Binding-site contacts:
Ligand atom C17 contacts residue TRP337 of chain 1.A at 3.5 Å (hydrophobic).
Ligand atom C12 contacts residue GLN385 of chain 1.A at 3.3 Å.
Ligand atom C6 contacts residue TRP337 of chain 1.A at 3.7 Å (hydrophobic).
Ligand atom C9 contacts residue HIS525 of chain 1.A at 4.0 Å.
Ligand atom C19 contacts residue DMS1 of chain 1.D at 3.5 Å.
Ligand atom N5 contacts residue ASP336 of chain 1.A at 3.5 Å (salt-bridge).
Ligand atom C17 contacts residue GLN385 of chain 1.A at 4.2 Å.
Ligand atom C16 contacts residue MET340 of chain 1.A at 4.0 Å (hydrophobic).
Ligand atom C4 contacts residue VAL499 of chain 1.A at 3.9 Å (hydrophobic).
Ligand atom C7 contacts residue PHE268 of chain 1.A at 4.1 Å (hydrophobic).
Ligand atom C13 contacts residue PHE382 of chain 1.A at 3.9 Å (hydrophobic).
Ligand atom C10 contacts residue HIS525 of chain 1.A at 3.5 Å.
Ligand atom O11 contacts residue TYR467 of chain 1.A at 3.8 Å.
Ligand atom S18 contacts residue ILE364 of chain 1.A at 3.8 Å.
Ligand atom O11 contacts residue TRP337 of chain 1.A at 3.8 Å.
Ligand atom C1 contacts residue ASP336 of chain 1.A at 3.3 Å.
Ligand atom C3 contacts residue LEU500 of chain 1.A at 3.8 Å (hydrophobic).
Ligand atom C4 contacts residue ASP336 of chain 1.A at 3.3 Å.
Ligand atom C7 contacts residue TYR467 of chain 1.A at 3.2 Å (hydrophobic).
Ligand atom N5 contacts residue TYR467 of chain 1.A at 3.1 Å (h-bond).
Ligand atom C4 contacts residue TYR384 of chain 1.A at 3.1 Å (hydrophobic).
Ligand atom C1 contacts residue TRP337 of chain 1.A at 3.8 Å (hydrophobic).
Ligand atom C8 contacts residue TYR467 of chain 1.A at 3.8 Å (hydrophobic).
Ligand atom C2 contacts residue ASP336 of chain 1.A at 3.7 Å.
Ligand atom C7 contacts residue ASP336 of chain 1.A at 3.1 Å.
Ligand atom C3 contacts residue ASP336 of chain 1.A at 3.8 Å.
Ligand atom C14 contacts residue GLN385 of chain 1.A at 4.1 Å.
Ligand atom N5 contacts residue TYR384 of chain 1.A at 3.2 Å (h-bond).
Ligand atom C6 contacts residue TYR467 of chain 1.A at 3.1 Å (hydrophobic).
Ligand atom C9 contacts residue PHE268 of chain 1.A at 3.4 Å (hydrophobic).
Ligand atom O11 contacts residue GLN385 of chain 1.A at 3.3 Å (h-bond).
Ligand atom C9 contacts residue TRP526 of chain 1.A at 3.9 Å (hydrophobic).
Ligand atom S18 contacts residue DMS1 of chain 1.D at 3.6 Å (h-bond).
Ligand atom C6 contacts residue ASP336 of chain 1.A at 3.3 Å.
Ligand atom C13 contacts residue GLN385 of chain 1.A at 3.3 Å.
Ligand atom C14 contacts residue PHE382 of chain 1.A at 4.0 Å (hydrophobic).
Ligand atom C3 contacts residue TYR384 of chain 1.A at 3.5 Å (hydrophobic).
Ligand atom C3 contacts residue VAL499 of chain 1.A at 4.2 Å (hydrophobic).
Ligand atom S18 contacts residue MET340 of chain 1.A at 4.2 Å.
Ligand atom C16 contacts residue TRP337 of chain 1.A at 4.1 Å (hydrophobic).

Sequence of chain 1.A:
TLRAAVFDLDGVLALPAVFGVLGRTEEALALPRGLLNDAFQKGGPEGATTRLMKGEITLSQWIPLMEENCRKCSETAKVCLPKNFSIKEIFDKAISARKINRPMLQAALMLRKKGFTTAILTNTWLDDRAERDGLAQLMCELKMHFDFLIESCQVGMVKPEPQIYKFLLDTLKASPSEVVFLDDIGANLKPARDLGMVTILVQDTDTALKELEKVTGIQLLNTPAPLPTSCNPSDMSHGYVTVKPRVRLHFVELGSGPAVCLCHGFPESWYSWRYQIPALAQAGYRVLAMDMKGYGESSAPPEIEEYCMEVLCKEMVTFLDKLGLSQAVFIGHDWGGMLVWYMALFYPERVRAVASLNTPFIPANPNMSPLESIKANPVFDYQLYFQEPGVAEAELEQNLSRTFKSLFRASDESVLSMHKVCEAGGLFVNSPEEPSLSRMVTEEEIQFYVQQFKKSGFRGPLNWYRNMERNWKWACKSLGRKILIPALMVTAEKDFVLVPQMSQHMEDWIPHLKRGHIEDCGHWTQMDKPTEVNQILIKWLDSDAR

A protein and the small-molecule ligand that binds it are described below.
Small molecule (SMILES): CSc1ccc(O[C@]2(C)CCN(CC3CC3)C2)cc1